The protein below binds the small molecule below.
Small molecule (SMILES): NC(=O)CC[C@H](NC(=O)[C@@H]1CCCN1C(=O)[C@@H](N)Cc1c[nH]cn1)C(=O)NCC(=O)N1CCC[C@H]1C(=O)N1CCC[C@H]1C(=O)N[C@@H](CS)C(=O)N[C@@H](CCCC[NH3+])C(N)=O

Binding-site contacts:
Ligand atom NE2 contacts residue TRP96 of chain 2.A at 3.3 Å.
Ligand atom CB contacts residue TRP108 of chain 1.B at 3.6 Å (hydrophobic).
Ligand atom CD2 contacts residue SER76 of chain 2.A at 3.9 Å.
Ligand atom N contacts residue ALA34 of chain 2.A at 3.8 Å.
Ligand atom CB contacts residue LEA1 of chain 2.E at 2.8 Å.
Ligand atom CD contacts residue LEA1 of chain 2.E at 3.6 Å.
Ligand atom N contacts residue LEA1 of chain 2.E at 3.6 Å.
Ligand atom CG contacts residue ALA105 of chain 1.B at 3.9 Å (hydrophobic).
Ligand atom CB contacts residue LEA1 of chain 2.E at 3.7 Å.
Ligand atom CB contacts residue TRP67 of chain 2.A at 3.7 Å (hydrophobic).
Ligand atom CA contacts residue LEA1 of chain 2.E at 3.6 Å.
Ligand atom CB contacts residue TRP67 of chain 2.A at 3.8 Å (hydrophobic).
Ligand atom CG contacts residue VAL35 of chain 2.A at 3.5 Å (hydrophobic).
Ligand atom OE1 contacts residue LEU98 of chain 2.A at 3.7 Å.
Ligand atom CD contacts residue TRP108 of chain 1.B at 3.5 Å (hydrophobic).
Ligand atom O contacts residue LEA1 of chain 2.E at 3.5 Å.
Ligand atom OE1 contacts residue THR78 of chain 2.A at 2.6 Å (h-bond).
Ligand atom N contacts residue LEA1 of chain 2.E at 1.3 Å.
Ligand atom CA contacts residue LEA1 of chain 2.E at 2.4 Å.
Ligand atom CD contacts residue THR78 of chain 2.A at 3.8 Å.
Ligand atom CG contacts residue TRP67 of chain 2.A at 3.4 Å (hydrophobic).
Ligand atom CE1 contacts residue TRP67 of chain 2.A at 3.4 Å (hydrophobic).
Ligand atom O contacts residue SER33 of chain 2.A at 3.1 Å (h-bond).
Ligand atom CG contacts residue TYR42 of chain 2.A at 3.6 Å (hydrophobic).
Ligand atom OE1 contacts residue TRP67 of chain 2.A at 3.8 Å.
Ligand atom NE2 contacts residue SER76 of chain 2.A at 3.1 Å (h-bond).
Ligand atom C contacts residue SER33 of chain 2.A at 3.2 Å.
Ligand atom O contacts residue TRP67 of chain 2.A at 3.6 Å.
Ligand atom CA contacts residue TRP108 of chain 1.B at 3.4 Å (hydrophobic).
Ligand atom O contacts residue ALA34 of chain 2.A at 3.4 Å.
Ligand atom CD contacts residue ALA34 of chain 2.A at 3.7 Å (hydrophobic).
Ligand atom O contacts residue SER33 of chain 2.A at 3.7 Å.
Ligand atom CA contacts residue SER33 of chain 2.A at 3.3 Å.
Ligand atom CG contacts residue ALA34 of chain 2.A at 3.2 Å (hydrophobic).
Ligand atom CA contacts residue ALA34 of chain 2.A at 3.6 Å (hydrophobic).
Ligand atom CB contacts residue TYR42 of chain 2.A at 3.7 Å (hydrophobic).
Ligand atom C contacts residue LEA1 of chain 2.E at 3.1 Å.
Ligand atom NE2 contacts residue TRP67 of chain 2.A at 3.5 Å.
Ligand atom O contacts residue LEU13 of chain 2.A at 3.3 Å.
Ligand atom SG contacts residue LEA1 of chain 2.E at 1.8 Å.

Sequence of chain 1.B:
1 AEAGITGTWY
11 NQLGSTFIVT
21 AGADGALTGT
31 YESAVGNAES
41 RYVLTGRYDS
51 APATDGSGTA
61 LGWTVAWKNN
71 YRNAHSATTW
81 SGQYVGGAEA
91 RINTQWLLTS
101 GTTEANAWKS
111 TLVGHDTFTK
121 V

Sequence of chain 2.A:
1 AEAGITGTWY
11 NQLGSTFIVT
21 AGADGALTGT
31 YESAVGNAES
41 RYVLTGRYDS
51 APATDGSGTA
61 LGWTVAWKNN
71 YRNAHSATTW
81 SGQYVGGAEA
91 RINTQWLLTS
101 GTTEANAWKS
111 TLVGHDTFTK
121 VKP